Binding-site contacts:
Ligand atom O4 contacts residue ARG216 of chain 1.K at 3.4 Å (salt-bridge).
Ligand atom C4 contacts residue ARG216 of chain 1.K at 3.6 Å.
Ligand atom C5 contacts residue ASN159 of chain 1.G at 3.6 Å.
Ligand atom C1 contacts residue LEU238 of chain 1.G at 4.1 Å (hydrophobic).
Ligand atom C3 contacts residue SER213 of chain 1.K at 4.0 Å.
Ligand atom O5 contacts residue LEU238 of chain 1.G at 4.1 Å.
Ligand atom N2 contacts residue SER213 of chain 1.K at 2.9 Å (h-bond).
Ligand atom C3 contacts residue ARG216 of chain 1.K at 3.9 Å.
Ligand atom O7 contacts residue SER213 of chain 1.K at 4.3 Å.
Ligand atom C4 contacts residue ASN159 of chain 1.G at 4.1 Å.
Ligand atom C2 contacts residue ARG216 of chain 1.K at 4.0 Å.
Ligand atom O3 contacts residue SER213 of chain 1.K at 4.0 Å.
Ligand atom C5 contacts residue ARG216 of chain 1.K at 3.6 Å.
Ligand atom C2 contacts residue SER213 of chain 1.K at 4.0 Å.
Ligand atom C2 contacts residue ASN159 of chain 1.G at 2.2 Å.
Ligand atom O3 contacts residue ARG216 of chain 1.K at 3.4 Å (salt-bridge).
Ligand atom O5 contacts residue ARG216 of chain 1.K at 2.7 Å (salt-bridge).
Ligand atom C8 contacts residue ILE236 of chain 1.G at 4.4 Å (hydrophobic).
Ligand atom C7 contacts residue SER213 of chain 1.K at 3.3 Å.
Ligand atom C7 contacts residue ASN159 of chain 1.G at 3.2 Å.
Ligand atom C1 contacts residue ARG216 of chain 1.K at 3.5 Å.
Ligand atom C3 contacts residue ASN159 of chain 1.G at 3.6 Å.
Ligand atom C8 contacts residue ASN240 of chain 1.G at 4.2 Å.
Ligand atom C1 contacts residue SER213 of chain 1.K at 4.5 Å.
Ligand atom O7 contacts residue ASN159 of chain 1.G at 3.5 Å (h-bond).
Ligand atom O6 contacts residue ARG216 of chain 1.K at 3.0 Å (salt-bridge).
Ligand atom C1 contacts residue ASN159 of chain 1.G at 1.4 Å.
Ligand atom C8 contacts residue GLY180 of chain 1.K at 4.5 Å.
Ligand atom C6 contacts residue THR161 of chain 1.G at 4.2 Å.
Ligand atom N2 contacts residue ASN159 of chain 1.G at 2.6 Å (h-bond).
Ligand atom C6 contacts residue ARG216 of chain 1.K at 3.3 Å.
Ligand atom O5 contacts residue ASN159 of chain 1.G at 2.4 Å (h-bond).
Ligand atom C8 contacts residue NAG1 of chain 1.UA at 4.0 Å.
Ligand atom C8 contacts residue ASN159 of chain 1.G at 4.2 Å.
Ligand atom C5 contacts residue LEU238 of chain 1.G at 4.4 Å (hydrophobic).
Ligand atom C8 contacts residue SER213 of chain 1.K at 3.1 Å.

Sequence of chain 1.K:
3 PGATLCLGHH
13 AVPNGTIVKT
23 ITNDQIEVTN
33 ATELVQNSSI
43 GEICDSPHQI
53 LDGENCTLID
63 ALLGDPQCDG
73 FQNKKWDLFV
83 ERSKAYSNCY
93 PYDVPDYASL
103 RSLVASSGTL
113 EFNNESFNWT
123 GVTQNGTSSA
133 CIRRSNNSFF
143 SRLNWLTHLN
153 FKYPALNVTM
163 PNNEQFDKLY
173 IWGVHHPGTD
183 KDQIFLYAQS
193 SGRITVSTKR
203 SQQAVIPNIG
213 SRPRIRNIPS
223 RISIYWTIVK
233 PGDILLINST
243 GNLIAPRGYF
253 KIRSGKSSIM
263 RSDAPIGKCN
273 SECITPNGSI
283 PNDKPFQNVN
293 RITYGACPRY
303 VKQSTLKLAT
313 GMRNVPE

This protein binds this small molecule.
Small molecule (SMILES): CC(=O)N[C@H]1[C@H](O[C@H]2[C@H](O)[C@@H](NC(C)=O)CO[C@@H]2CO)O[C@H](CO)[C@@H](O)[C@@H]1O

Sequence of chain 1.G:
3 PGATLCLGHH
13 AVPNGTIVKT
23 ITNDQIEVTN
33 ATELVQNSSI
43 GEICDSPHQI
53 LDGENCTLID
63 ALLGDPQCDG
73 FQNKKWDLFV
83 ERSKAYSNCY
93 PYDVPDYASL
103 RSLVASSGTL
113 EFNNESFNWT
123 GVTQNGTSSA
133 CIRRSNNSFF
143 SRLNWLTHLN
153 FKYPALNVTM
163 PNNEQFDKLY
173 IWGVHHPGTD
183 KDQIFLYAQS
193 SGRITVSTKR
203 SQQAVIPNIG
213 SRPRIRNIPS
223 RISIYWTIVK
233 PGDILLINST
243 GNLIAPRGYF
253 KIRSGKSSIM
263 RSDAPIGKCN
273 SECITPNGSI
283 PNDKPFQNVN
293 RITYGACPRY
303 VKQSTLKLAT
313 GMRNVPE